This small molecule binds to this protein.
Small molecule (SMILES): C/C(=C\CC/C(C)=C/CO[P](=O)(O)OP(=O)(O)O)CCC=C(CF)CF

Binding-site contacts:
Ligand atom C15 contacts residue ASN305 of chain 1.B at 4.0 Å.
Ligand atom F1 contacts residue LEU184 of chain 1.B at 3.8 Å.
Ligand atom F1 contacts residue TYR67 of chain 1.B at 3.2 Å.
Ligand atom C9 contacts residue LEU184 of chain 1.B at 3.4 Å (hydrophobic).
Ligand atom C12 contacts residue PHE87 of chain 1.B at 3.9 Å (hydrophobic).
Ligand atom C15 contacts residue ASN219 of chain 1.B at 3.8 Å.
Ligand atom C8 contacts residue LEU184 of chain 1.B at 3.9 Å (hydrophobic).
Ligand atom C4 contacts residue GLN157 of chain 1.B at 4.3 Å.
Ligand atom C14 contacts residue TRP308 of chain 1.B at 3.9 Å (hydrophobic).
Ligand atom C13 contacts residue TRP308 of chain 1.B at 4.0 Å (hydrophobic).
Ligand atom F1 contacts residue ASN305 of chain 1.B at 3.5 Å.
Ligand atom C1 contacts residue ARG314 of chain 1.B at 4.0 Å.
Ligand atom C3 contacts residue PHE153 of chain 1.B at 3.5 Å (hydrophobic).
Ligand atom F2 contacts residue ASN219 of chain 1.B at 4.2 Å.
Ligand atom C4 contacts residue LEU86 of chain 1.B at 3.8 Å (hydrophobic).
Ligand atom C10 contacts residue GLY180 of chain 1.B at 4.0 Å.
Ligand atom C4 contacts residue PHE87 of chain 1.B at 3.8 Å (hydrophobic).
Ligand atom C4 contacts residue PHE153 of chain 1.B at 4.3 Å (hydrophobic).
Ligand atom C15 contacts residue TRP308 of chain 1.B at 3.9 Å (hydrophobic).
Ligand atom C7 contacts residue LEU83 of chain 1.B at 4.0 Å (hydrophobic).
Ligand atom C5 contacts residue LEU86 of chain 1.B at 3.9 Å (hydrophobic).
Ligand atom C15 contacts residue TYR67 of chain 1.B at 3.8 Å (hydrophobic).
Ligand atom F2 contacts residue TYR315 of chain 1.B at 3.8 Å.
Ligand atom C5 contacts residue PHE153 of chain 1.B at 3.5 Å (hydrophobic).
Ligand atom C4 contacts residue ASP90 of chain 1.B at 3.4 Å.
Ligand atom F1 contacts residue ASN219 of chain 1.B at 4.1 Å.
Ligand atom PB contacts residue ARG314 of chain 1.B at 3.9 Å.
Ligand atom O1 contacts residue PHE153 of chain 1.B at 4.2 Å.
Ligand atom C4 contacts residue ARG314 of chain 1.B at 3.8 Å.
Ligand atom C3 contacts residue PHE87 of chain 1.B at 4.2 Å (hydrophobic).
Ligand atom C11 contacts residue TYR67 of chain 1.B at 4.0 Å (hydrophobic).
Ligand atom C2 contacts residue PHE153 of chain 1.B at 3.7 Å (hydrophobic).
Ligand atom C10 contacts residue LEU184 of chain 1.B at 4.2 Å (hydrophobic).
Ligand atom O3A contacts residue ARG314 of chain 1.B at 4.1 Å.
Ligand atom F2 contacts residue TRP308 of chain 1.B at 4.1 Å.
Ligand atom C6 contacts residue PHE153 of chain 1.B at 3.5 Å (hydrophobic).
Ligand atom O2A contacts residue ARG314 of chain 1.B at 4.0 Å.
Ligand atom C7 contacts residue PHE87 of chain 1.B at 4.3 Å (hydrophobic).
Ligand atom O2B contacts residue ARG314 of chain 1.B at 2.5 Å (salt-bridge).
Ligand atom C11 contacts residue LEU184 of chain 1.B at 4.3 Å (hydrophobic).

Sequence of chain 1.B:
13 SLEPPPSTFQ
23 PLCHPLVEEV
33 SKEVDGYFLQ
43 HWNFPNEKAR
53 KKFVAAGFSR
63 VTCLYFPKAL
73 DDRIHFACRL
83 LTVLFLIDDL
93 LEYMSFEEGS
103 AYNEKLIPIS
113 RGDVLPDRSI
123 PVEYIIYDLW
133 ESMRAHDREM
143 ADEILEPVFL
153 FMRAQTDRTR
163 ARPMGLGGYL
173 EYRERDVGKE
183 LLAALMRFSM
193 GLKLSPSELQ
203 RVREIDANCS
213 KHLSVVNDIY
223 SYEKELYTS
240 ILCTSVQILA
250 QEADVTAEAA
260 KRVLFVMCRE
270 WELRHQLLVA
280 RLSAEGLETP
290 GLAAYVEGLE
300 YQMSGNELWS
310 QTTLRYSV